Binding-site contacts:
Ligand atom C1 contacts residue GLY397 of chain 3.A at 4.4 Å.
Ligand atom O5 contacts residue ILE387 of chain 3.A at 3.7 Å.
Ligand atom C3 contacts residue ASN398 of chain 3.A at 3.8 Å.
Ligand atom C5 contacts residue ASN398 of chain 3.A at 3.6 Å.
Ligand atom C5 contacts residue VAL140 of chain 2.A at 4.0 Å (hydrophobic).
Ligand atom O6 contacts residue ILE387 of chain 3.A at 3.7 Å.
Ligand atom O2 contacts residue GLY397 of chain 3.A at 2.9 Å (h-bond).
Ligand atom C6 contacts residue GLY397 of chain 3.A at 4.3 Å.
Ligand atom O3 contacts residue ALA393 of chain 3.A at 2.6 Å (h-bond).
Ligand atom C6 contacts residue ASP388 of chain 3.A at 4.0 Å.
Ligand atom C6 contacts residue VAL140 of chain 2.A at 3.7 Å (hydrophobic).
Ligand atom C2 contacts residue GLY397 of chain 3.A at 3.8 Å.
Ligand atom C1 contacts residue ILE387 of chain 3.A at 4.4 Å (hydrophobic).
Ligand atom C1 contacts residue ALA394 of chain 3.A at 4.0 Å (hydrophobic).
Ligand atom C2 contacts residue ALA394 of chain 3.A at 4.2 Å (hydrophobic).
Ligand atom C4 contacts residue ALA393 of chain 3.A at 4.3 Å (hydrophobic).
Ligand atom C6 contacts residue SER386 of chain 3.A at 3.7 Å.
Ligand atom C3 contacts residue ALA393 of chain 3.A at 3.3 Å (hydrophobic).
Ligand atom O6 contacts residue ASP388 of chain 3.A at 3.0 Å (salt-bridge).
Ligand atom C4 contacts residue GLY397 of chain 3.A at 3.5 Å.
Ligand atom O2 contacts residue ASN398 of chain 3.A at 2.9 Å (h-bond).
Ligand atom C6 contacts residue GLY141 of chain 2.A at 3.9 Å.
Ligand atom C2 contacts residue ASN398 of chain 3.A at 2.4 Å.
Ligand atom C4 contacts residue ASN398 of chain 3.A at 4.1 Å.
Ligand atom O6 contacts residue ALA394 of chain 3.A at 3.7 Å.
Ligand atom C5 contacts residue GLY397 of chain 3.A at 4.0 Å.
Ligand atom O6 contacts residue SER386 of chain 3.A at 4.0 Å.
Ligand atom O3 contacts residue VAL140 of chain 2.A at 4.3 Å.
Ligand atom O3 contacts residue GLY397 of chain 3.A at 4.3 Å.
Ligand atom C4 contacts residue ALA394 of chain 3.A at 4.4 Å (hydrophobic).
Ligand atom C4 contacts residue VAL140 of chain 2.A at 3.1 Å (hydrophobic).
Ligand atom O5 contacts residue ALA394 of chain 3.A at 4.0 Å.
Ligand atom O4 contacts residue VAL140 of chain 2.A at 2.4 Å (h-bond).
Ligand atom O3 contacts residue LEU139 of chain 2.A at 4.1 Å.
Ligand atom O5 contacts residue ASN398 of chain 3.A at 2.3 Å (h-bond).
Ligand atom C1 contacts residue ASN398 of chain 3.A at 1.4 Å.
Ligand atom C6 contacts residue ILE387 of chain 3.A at 4.0 Å (hydrophobic).
Ligand atom O2 contacts residue ALA393 of chain 3.A at 3.7 Å.
Ligand atom C3 contacts residue GLY397 of chain 3.A at 4.0 Å.
Ligand atom C3 contacts residue VAL140 of chain 2.A at 4.3 Å (hydrophobic).

A protein and the small-molecule ligand that binds it are described below.
Small molecule (SMILES): C[C@@H]1O[C@@H](O[C@H]2[C@H](O[C@@H]3OC[C@@H](O)[C@H](O)[C@H]3O)[C@@H](CO)OC[C@@H]2O)[C@@H](O[C@H]2O[C@H](CO)[C@H](O)[C@H](O)[C@H]2O)[C@H](O[C@H]2O[C@H](C)[C@@H](O)[C@H](O[C@H]3O[C@H](CO)[C@@H](O)[C@H](O)[C@@H]3O)[C@@H]2O)[C@@H]1O[C@@H]1OC[C@@H](O)[C@H](O)[C@H]1O

Sequence of chain 3.A:
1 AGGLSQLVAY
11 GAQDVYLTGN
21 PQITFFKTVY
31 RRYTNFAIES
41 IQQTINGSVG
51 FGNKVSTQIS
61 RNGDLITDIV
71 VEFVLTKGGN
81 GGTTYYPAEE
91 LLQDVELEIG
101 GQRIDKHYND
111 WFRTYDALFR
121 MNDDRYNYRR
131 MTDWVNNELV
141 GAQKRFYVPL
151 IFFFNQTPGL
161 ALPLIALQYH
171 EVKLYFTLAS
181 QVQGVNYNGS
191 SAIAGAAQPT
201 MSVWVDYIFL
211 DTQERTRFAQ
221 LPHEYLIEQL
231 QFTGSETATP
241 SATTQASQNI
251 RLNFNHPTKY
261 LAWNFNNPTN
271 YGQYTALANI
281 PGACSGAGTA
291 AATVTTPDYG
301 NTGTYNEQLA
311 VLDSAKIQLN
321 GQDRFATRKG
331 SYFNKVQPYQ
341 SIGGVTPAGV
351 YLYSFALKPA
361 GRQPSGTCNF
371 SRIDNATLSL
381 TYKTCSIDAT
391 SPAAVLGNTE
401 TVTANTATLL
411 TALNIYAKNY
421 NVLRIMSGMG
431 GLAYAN

Sequence of chain 2.A:
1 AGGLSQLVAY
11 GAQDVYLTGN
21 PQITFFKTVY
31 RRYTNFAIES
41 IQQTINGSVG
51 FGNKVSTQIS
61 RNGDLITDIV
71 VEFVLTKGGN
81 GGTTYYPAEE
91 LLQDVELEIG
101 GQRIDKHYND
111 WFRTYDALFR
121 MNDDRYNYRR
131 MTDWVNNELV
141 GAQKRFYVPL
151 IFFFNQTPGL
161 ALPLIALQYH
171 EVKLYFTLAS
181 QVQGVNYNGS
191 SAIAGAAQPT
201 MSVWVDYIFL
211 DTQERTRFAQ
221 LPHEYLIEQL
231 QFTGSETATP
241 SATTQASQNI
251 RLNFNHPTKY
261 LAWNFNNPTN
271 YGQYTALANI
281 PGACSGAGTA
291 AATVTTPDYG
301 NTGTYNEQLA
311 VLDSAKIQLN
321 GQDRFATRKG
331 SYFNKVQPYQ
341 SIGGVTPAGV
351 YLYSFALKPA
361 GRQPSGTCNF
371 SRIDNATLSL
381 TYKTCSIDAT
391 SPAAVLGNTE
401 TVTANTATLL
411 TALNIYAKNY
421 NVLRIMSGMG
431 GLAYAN